The protein below binds the small molecule below.
Small molecule (SMILES): CC1=C(/C=C/C(C)=C\C=C\C(C)=C\C(=O)O)C(C)(C)CCC1

Sequence of chain 1.E:
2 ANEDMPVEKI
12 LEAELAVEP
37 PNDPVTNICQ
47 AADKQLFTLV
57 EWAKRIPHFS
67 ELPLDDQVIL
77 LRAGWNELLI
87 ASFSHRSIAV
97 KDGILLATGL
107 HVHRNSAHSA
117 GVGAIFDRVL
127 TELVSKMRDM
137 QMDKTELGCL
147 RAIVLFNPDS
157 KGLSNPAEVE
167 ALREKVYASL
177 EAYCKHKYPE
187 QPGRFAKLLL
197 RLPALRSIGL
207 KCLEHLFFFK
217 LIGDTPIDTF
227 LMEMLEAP

Binding-site contacts:
Ligand atom C11 contacts residue PHE89 of chain 1.E at 3.5 Å (hydrophobic).
Ligand atom C12 contacts residue PHE89 of chain 1.E at 3.5 Å (hydrophobic).
Ligand atom C20 contacts residue ILE44 of chain 1.E at 4.0 Å (hydrophobic).
Ligand atom C19 contacts residue TRP81 of chain 1.E at 3.6 Å (hydrophobic).
Ligand atom O1 contacts residue ALA103 of chain 1.E at 2.7 Å (h-bond).
Ligand atom C18 contacts residue CYS208 of chain 1.E at 3.7 Å (hydrophobic).
Ligand atom C5 contacts residue CYS208 of chain 1.E at 3.8 Å (hydrophobic).
Ligand atom C19 contacts residue ASN82 of chain 1.E at 3.8 Å.
Ligand atom O1 contacts residue ARG92 of chain 1.E at 3.7 Å.
Ligand atom C20 contacts residue ALA47 of chain 1.E at 3.9 Å (hydrophobic).
Ligand atom C11 contacts residue ALA48 of chain 1.E at 4.1 Å (hydrophobic).
Ligand atom C16 contacts residue ILE44 of chain 1.E at 3.9 Å (hydrophobic).
Ligand atom C15 contacts residue ALA103 of chain 1.E at 3.6 Å (hydrophobic).
Ligand atom O2 contacts residue ALA103 of chain 1.E at 3.5 Å.
Ligand atom C12 contacts residue ALA48 of chain 1.E at 3.9 Å (hydrophobic).
Ligand atom C15 contacts residue GLN51 of chain 1.E at 3.4 Å.
Ligand atom C20 contacts residue PHE89 of chain 1.E at 3.5 Å (hydrophobic).
Ligand atom O2 contacts residue GLN51 of chain 1.E at 3.1 Å.
Ligand atom C13 contacts residue PHE89 of chain 1.E at 3.3 Å (hydrophobic).
Ligand atom O2 contacts residue PHE89 of chain 1.E at 3.7 Å.
Ligand atom C8 contacts residue ILE44 of chain 1.E at 3.9 Å (hydrophobic).
Ligand atom C14 contacts residue GLN51 of chain 1.E at 3.8 Å.
Ligand atom O2 contacts residue ARG92 of chain 1.E at 2.3 Å (salt-bridge).
Ligand atom C17 contacts residue CYS208 of chain 1.E at 3.6 Å (hydrophobic).
Ligand atom C14 contacts residue ALA47 of chain 1.E at 3.8 Å (hydrophobic).
Ligand atom C15 contacts residue PHE89 of chain 1.E at 3.9 Å (hydrophobic).
Ligand atom C14 contacts residue PHE89 of chain 1.E at 3.7 Å (hydrophobic).
Ligand atom C16 contacts residue LEU212 of chain 1.E at 3.7 Å (hydrophobic).
Ligand atom C3 contacts residue VAL118 of chain 1.E at 3.6 Å (hydrophobic).
Ligand atom C15 contacts residue ALA47 of chain 1.E at 3.9 Å (hydrophobic).
Ligand atom C6 contacts residue ILE44 of chain 1.E at 4.0 Å (hydrophobic).
Ligand atom C15 contacts residue ARG92 of chain 1.E at 3.4 Å.
Ligand atom C6 contacts residue CYS208 of chain 1.E at 4.0 Å (hydrophobic).
Ligand atom C17 contacts residue HIS211 of chain 1.E at 3.4 Å.
Ligand atom C7 contacts residue CYS208 of chain 1.E at 3.8 Å (hydrophobic).
Ligand atom C20 contacts residue LEU102 of chain 1.E at 3.7 Å (hydrophobic).
Ligand atom O1 contacts residue LEU102 of chain 1.E at 3.4 Å.
Ligand atom C18 contacts residue PHE89 of chain 1.E at 3.6 Å (hydrophobic).
Ligand atom O1 contacts residue ALA47 of chain 1.E at 2.9 Å.
Ligand atom C19 contacts residue LEU212 of chain 1.E at 3.6 Å (hydrophobic).